The small molecule below binds the protein below.
Small molecule (SMILES): Nc1ncnc2c1ncn2[C@@H]1O[C@H](CO[P](=O)(O)O[P](=O)(O)NP(=O)(O)O)[C@@H](O)[C@H]1O

Sequence of chain 2.A:
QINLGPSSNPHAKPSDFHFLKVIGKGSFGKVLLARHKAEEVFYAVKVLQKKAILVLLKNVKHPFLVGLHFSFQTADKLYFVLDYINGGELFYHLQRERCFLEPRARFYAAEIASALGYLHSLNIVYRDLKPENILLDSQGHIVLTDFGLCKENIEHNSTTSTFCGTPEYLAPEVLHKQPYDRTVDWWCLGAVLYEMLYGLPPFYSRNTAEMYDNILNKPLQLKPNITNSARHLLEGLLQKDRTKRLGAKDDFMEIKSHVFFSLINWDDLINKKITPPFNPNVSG

Binding-site contacts:
Ligand atom O1G contacts residue PHE51 of chain 2.A at 3.2 Å.
Ligand atom O2B contacts residue SER50 of chain 2.A at 3.4 Å (h-bond).
Ligand atom PG contacts residue LYS166 of chain 2.A at 3.5 Å.
Ligand atom C2 contacts residue ILE121 of chain 2.A at 3.4 Å (hydrophobic).
Ligand atom O2A contacts residue ASN169 of chain 2.A at 3.2 Å (h-bond).
Ligand atom O2G contacts residue LYS166 of chain 2.A at 2.9 Å (salt-bridge).
Ligand atom O1A contacts residue ASN169 of chain 2.A at 3.5 Å (h-bond).
Ligand atom N1 contacts residue ILE121 of chain 2.A at 3.1 Å (h-bond).
Ligand atom O2' contacts residue GLU168 of chain 2.A at 2.9 Å (salt-bridge).
Ligand atom O3A contacts residue MG1 of chain 2.B at 3.2 Å.
Ligand atom C6 contacts residue ALA67 of chain 2.A at 3.6 Å (hydrophobic).
Ligand atom PB contacts residue LYS69 of chain 2.A at 3.5 Å.
Ligand atom O1A contacts residue THR181 of chain 2.A at 3.0 Å (h-bond).
Ligand atom C2' contacts residue GLU168 of chain 2.A at 3.5 Å.
Ligand atom PA contacts residue MG1 of chain 2.B at 3.2 Å.
Ligand atom O2B contacts residue GLY49 of chain 2.A at 3.5 Å.
Ligand atom O1B contacts residue MG1 of chain 2.B at 2.2 Å.
Ligand atom O1B contacts residue GLY49 of chain 2.A at 3.1 Å.
Ligand atom O2B contacts residue LYS69 of chain 2.A at 2.5 Å (salt-bridge).
Ligand atom O2B contacts residue PHE51 of chain 2.A at 2.9 Å (h-bond).
Ligand atom PB contacts residue MG1 of chain 2.B at 3.1 Å.
Ligand atom O2G contacts residue GLU168 of chain 2.A at 3.0 Å (salt-bridge).
Ligand atom PG contacts residue MG1 of chain 2.B at 3.5 Å.
Ligand atom PB contacts residue GLY49 of chain 2.A at 3.5 Å.
Ligand atom N3 contacts residue LEU171 of chain 2.A at 3.6 Å.
Ligand atom C6 contacts residue ASP119 of chain 2.A at 3.7 Å.
Ligand atom O3A contacts residue GLY49 of chain 2.A at 3.6 Å.
Ligand atom N6 contacts residue ASP119 of chain 2.A at 2.8 Å (salt-bridge).
Ligand atom O2' contacts residue LEU171 of chain 2.A at 3.4 Å.
Ligand atom N6 contacts residue ALA67 of chain 2.A at 3.5 Å.
Ligand atom O2G contacts residue ASN169 of chain 2.A at 3.2 Å (h-bond).
Ligand atom O2A contacts residue GLU168 of chain 2.A at 2.9 Å (salt-bridge).
Ligand atom O3G contacts residue LYS166 of chain 2.A at 3.7 Å.
Ligand atom N6 contacts residue VAL102 of chain 2.A at 3.6 Å.
Ligand atom O2G contacts residue MG1 of chain 2.B at 2.3 Å.
Ligand atom PB contacts residue SER50 of chain 2.A at 3.5 Å.
Ligand atom O3A contacts residue LYS69 of chain 2.A at 3.3 Å (salt-bridge).
Ligand atom N3 contacts residue ILE46 of chain 2.A at 3.4 Å.
Ligand atom O2A contacts residue MG1 of chain 2.B at 2.2 Å.
Ligand atom O1B contacts residue SER50 of chain 2.A at 2.7 Å (h-bond).